Binding-site contacts:
Ligand atom C5 contacts residue HIS470 of chain 1.A at 3.5 Å.
Ligand atom C7 contacts residue VAL404 of chain 1.A at 3.4 Å (hydrophobic).
Ligand atom C23 contacts residue THR528 of chain 1.A at 3.5 Å.
Ligand atom C11 contacts residue MET525 of chain 1.A at 3.5 Å (hydrophobic).
Ligand atom C15 contacts residue THR466 of chain 1.A at 3.8 Å.
Ligand atom C25 contacts residue VAL463 of chain 1.A at 4.0 Å (hydrophobic).
Ligand atom C20 contacts residue THR528 of chain 1.A at 3.9 Å.
Ligand atom C14 contacts residue VAL404 of chain 1.A at 4.0 Å (hydrophobic).
Ligand atom C12 contacts residue LEU325 of chain 1.A at 2.9 Å (hydrophobic).
Ligand atom C23 contacts residue VAL329 of chain 1.A at 3.8 Å (hydrophobic).
Ligand atom C8 contacts residue HIS470 of chain 1.A at 4.2 Å.
Ligand atom O1 contacts residue TYR394 of chain 1.A at 3.0 Å (h-bond).
Ligand atom C7 contacts residue THR466 of chain 1.A at 4.0 Å.
Ligand atom C16 contacts residue ILE408 of chain 1.A at 3.4 Å (hydrophobic).
Ligand atom C15 contacts residue VAL404 of chain 1.A at 4.1 Å (hydrophobic).
Ligand atom C7 contacts residue HIS470 of chain 1.A at 3.0 Å.
Ligand atom C22 contacts residue THR528 of chain 1.A at 3.6 Å.
Ligand atom C4 contacts residue HIS470 of chain 1.A at 3.7 Å.
Ligand atom C13 contacts residue LEU325 of chain 1.A at 3.8 Å (hydrophobic).
Ligand atom C2 contacts residue TRP281 of chain 1.A at 4.2 Å (hydrophobic).
Ligand atom C11 contacts residue LEU325 of chain 1.A at 3.9 Å (hydrophobic).
Ligand atom C21 contacts residue THR528 of chain 1.A at 2.8 Å.
Ligand atom C17 contacts residue LEU325 of chain 1.A at 4.0 Å (hydrophobic).
Ligand atom C27 contacts residue VAL463 of chain 1.A at 4.0 Å (hydrophobic).
Ligand atom C1 contacts residue TRP281 of chain 1.A at 4.0 Å (hydrophobic).
Ligand atom C26 contacts residue VAL329 of chain 1.A at 3.4 Å (hydrophobic).
Ligand atom C6 contacts residue PHE391 of chain 1.A at 4.2 Å (hydrophobic).
Ligand atom C15 contacts residue ILE408 of chain 1.A at 3.9 Å (hydrophobic).
Ligand atom C3 contacts residue TYR394 of chain 1.A at 3.7 Å (hydrophobic).
Ligand atom C19 contacts residue ASN521 of chain 1.A at 3.6 Å.
Ligand atom C24 contacts residue THR528 of chain 1.A at 2.9 Å.
Ligand atom C14 contacts residue LEU325 of chain 1.A at 4.1 Å (hydrophobic).
Ligand atom C6 contacts residue HIS470 of chain 1.A at 3.0 Å.
Ligand atom C12 contacts residue MET525 of chain 1.A at 3.5 Å (hydrophobic).
Ligand atom C18 contacts residue THR466 of chain 1.A at 3.7 Å.
Ligand atom C8 contacts residue THR466 of chain 1.A at 3.8 Å.
Ligand atom C27 contacts residue ALA459 of chain 1.A at 4.0 Å (hydrophobic).
Ligand atom C6 contacts residue VAL404 of chain 1.A at 3.8 Å (hydrophobic).
Ligand atom C21 contacts residue MET525 of chain 1.A at 3.7 Å (hydrophobic).
Ligand atom C18 contacts residue MET525 of chain 1.A at 4.0 Å (hydrophobic).

A small-molecule ligand and the protein it binds are described below.
Small molecule (SMILES): CC(C)CCC[C@@H](C)[C@H]1CC[C@H]2[C@@H]3CC=C4C[C@@H](O)CC[C@]4(C)[C@H]3CC[C@]12C

Sequence of chain 1.A:
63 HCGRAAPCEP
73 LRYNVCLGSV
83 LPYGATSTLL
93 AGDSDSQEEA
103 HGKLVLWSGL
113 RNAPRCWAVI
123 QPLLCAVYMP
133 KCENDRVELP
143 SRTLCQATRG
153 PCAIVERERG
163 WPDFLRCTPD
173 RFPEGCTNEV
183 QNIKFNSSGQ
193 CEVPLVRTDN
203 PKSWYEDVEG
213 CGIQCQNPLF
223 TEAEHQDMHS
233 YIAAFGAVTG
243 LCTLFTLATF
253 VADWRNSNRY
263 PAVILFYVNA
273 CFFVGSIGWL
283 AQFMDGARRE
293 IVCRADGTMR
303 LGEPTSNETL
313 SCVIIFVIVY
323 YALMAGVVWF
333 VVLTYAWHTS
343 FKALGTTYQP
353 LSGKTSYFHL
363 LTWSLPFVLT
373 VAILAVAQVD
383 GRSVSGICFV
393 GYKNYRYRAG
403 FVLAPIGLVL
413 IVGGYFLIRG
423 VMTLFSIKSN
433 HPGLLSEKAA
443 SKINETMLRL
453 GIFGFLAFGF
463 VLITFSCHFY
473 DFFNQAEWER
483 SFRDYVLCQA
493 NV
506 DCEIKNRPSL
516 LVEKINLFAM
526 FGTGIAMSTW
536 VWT